Sequence of chain 1.A:
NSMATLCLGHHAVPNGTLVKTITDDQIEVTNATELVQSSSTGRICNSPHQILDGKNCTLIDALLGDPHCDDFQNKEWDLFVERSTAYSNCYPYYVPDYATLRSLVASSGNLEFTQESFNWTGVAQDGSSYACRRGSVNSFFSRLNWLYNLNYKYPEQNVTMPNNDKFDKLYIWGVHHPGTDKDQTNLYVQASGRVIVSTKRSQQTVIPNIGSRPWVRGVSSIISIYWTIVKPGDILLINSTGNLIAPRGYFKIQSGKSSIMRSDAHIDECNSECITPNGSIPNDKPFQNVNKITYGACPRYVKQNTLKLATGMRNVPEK

Binding-site contacts:
Ligand atom C1 contacts residue ASN246 of chain 3.A at 1.5 Å.
Ligand atom C3 contacts residue GLU163 of chain 3.A at 3.1 Å.
Ligand atom N2 contacts residue THR248 of chain 3.A at 3.7 Å.
Ligand atom C2 contacts residue ASN246 of chain 3.A at 2.6 Å.
Ligand atom C4 contacts residue ASN246 of chain 3.A at 4.2 Å.
Ligand atom N2 contacts residue GLU163 of chain 3.A at 2.7 Å (salt-bridge).
Ligand atom C7 contacts residue GLU163 of chain 3.A at 4.0 Å.
Ligand atom C5 contacts residue ASN246 of chain 3.A at 3.5 Å.
Ligand atom C8 contacts residue SER247 of chain 3.A at 3.8 Å.
Ligand atom O6 contacts residue ASP188 of chain 1.A at 4.0 Å.
Ligand atom O4 contacts residue GLU163 of chain 3.A at 3.0 Å (salt-bridge).
Ligand atom O6 contacts residue GLU163 of chain 3.A at 3.6 Å (salt-bridge).
Ligand atom C1 contacts residue GLU163 of chain 3.A at 2.2 Å.
Ligand atom C5 contacts residue NAG1 of chain 3.G at 4.0 Å.
Ligand atom N2 contacts residue ASN246 of chain 3.A at 2.7 Å (h-bond).
Ligand atom C6 contacts residue NAG1 of chain 3.G at 3.9 Å.
Ligand atom C3 contacts residue ASN246 of chain 3.A at 3.9 Å.
Ligand atom C5 contacts residue GLU163 of chain 3.A at 3.5 Å.
Ligand atom O7 contacts residue THR248 of chain 3.A at 2.1 Å.
Ligand atom O5 contacts residue ASN165 of chain 3.A at 3.5 Å.
Ligand atom O3 contacts residue GLU163 of chain 3.A at 3.1 Å.
Ligand atom O6 contacts residue NAG1 of chain 3.G at 3.7 Å.
Ligand atom C1 contacts residue SER219 of chain 1.A at 4.3 Å.
Ligand atom C7 contacts residue THR248 of chain 3.A at 2.4 Å.
Ligand atom C5 contacts residue ASN165 of chain 3.A at 4.3 Å.
Ligand atom O5 contacts residue ASN246 of chain 3.A at 2.1 Å (h-bond).
Ligand atom C2 contacts residue GLU163 of chain 3.A at 2.7 Å.
Ligand atom C8 contacts residue THR248 of chain 3.A at 2.1 Å.
Ligand atom C8 contacts residue GLU163 of chain 3.A at 3.0 Å.
Ligand atom O7 contacts residue ILE217 of chain 1.A at 4.3 Å.
Ligand atom C7 contacts residue ASN246 of chain 3.A at 3.1 Å.
Ligand atom C4 contacts residue GLU163 of chain 3.A at 2.8 Å.
Ligand atom C6 contacts residue GLU163 of chain 3.A at 4.0 Å.
Ligand atom O7 contacts residue ARG201 of chain 3.A at 3.2 Å (salt-bridge).
Ligand atom O5 contacts residue GLN164 of chain 3.A at 4.1 Å.
Ligand atom C8 contacts residue ASN246 of chain 3.A at 3.8 Å.
Ligand atom O5 contacts residue GLU163 of chain 3.A at 3.3 Å (salt-bridge).
Ligand atom C6 contacts residue ASN165 of chain 3.A at 3.7 Å.
Ligand atom O7 contacts residue ASN246 of chain 3.A at 3.5 Å (h-bond).
Ligand atom C7 contacts residue ARG201 of chain 3.A at 4.2 Å.

Sequence of chain 3.A:
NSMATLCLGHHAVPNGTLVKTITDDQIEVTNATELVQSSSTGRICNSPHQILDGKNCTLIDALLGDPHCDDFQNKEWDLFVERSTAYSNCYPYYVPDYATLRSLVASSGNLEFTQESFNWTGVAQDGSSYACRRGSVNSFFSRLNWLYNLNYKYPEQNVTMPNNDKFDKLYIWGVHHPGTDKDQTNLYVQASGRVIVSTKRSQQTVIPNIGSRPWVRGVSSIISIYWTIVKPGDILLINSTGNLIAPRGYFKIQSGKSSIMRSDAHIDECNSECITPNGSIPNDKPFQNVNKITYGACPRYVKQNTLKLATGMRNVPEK

This protein binds this small molecule.
Small molecule (SMILES): CC(=O)N[C@H]1[C@H](O[C@H]2[C@H](O)[C@@H](NC(C)=O)CO[C@@H]2CO)O[C@H](CO)[C@@H](O[C@@H]2O[C@H](CO)[C@@H](O)[C@H](O[C@H]3O[C@H](CO)[C@@H](O)[C@H](O)[C@@H]3O)[C@@H]2O)[C@@H]1O